Sequence of chain 1.C:
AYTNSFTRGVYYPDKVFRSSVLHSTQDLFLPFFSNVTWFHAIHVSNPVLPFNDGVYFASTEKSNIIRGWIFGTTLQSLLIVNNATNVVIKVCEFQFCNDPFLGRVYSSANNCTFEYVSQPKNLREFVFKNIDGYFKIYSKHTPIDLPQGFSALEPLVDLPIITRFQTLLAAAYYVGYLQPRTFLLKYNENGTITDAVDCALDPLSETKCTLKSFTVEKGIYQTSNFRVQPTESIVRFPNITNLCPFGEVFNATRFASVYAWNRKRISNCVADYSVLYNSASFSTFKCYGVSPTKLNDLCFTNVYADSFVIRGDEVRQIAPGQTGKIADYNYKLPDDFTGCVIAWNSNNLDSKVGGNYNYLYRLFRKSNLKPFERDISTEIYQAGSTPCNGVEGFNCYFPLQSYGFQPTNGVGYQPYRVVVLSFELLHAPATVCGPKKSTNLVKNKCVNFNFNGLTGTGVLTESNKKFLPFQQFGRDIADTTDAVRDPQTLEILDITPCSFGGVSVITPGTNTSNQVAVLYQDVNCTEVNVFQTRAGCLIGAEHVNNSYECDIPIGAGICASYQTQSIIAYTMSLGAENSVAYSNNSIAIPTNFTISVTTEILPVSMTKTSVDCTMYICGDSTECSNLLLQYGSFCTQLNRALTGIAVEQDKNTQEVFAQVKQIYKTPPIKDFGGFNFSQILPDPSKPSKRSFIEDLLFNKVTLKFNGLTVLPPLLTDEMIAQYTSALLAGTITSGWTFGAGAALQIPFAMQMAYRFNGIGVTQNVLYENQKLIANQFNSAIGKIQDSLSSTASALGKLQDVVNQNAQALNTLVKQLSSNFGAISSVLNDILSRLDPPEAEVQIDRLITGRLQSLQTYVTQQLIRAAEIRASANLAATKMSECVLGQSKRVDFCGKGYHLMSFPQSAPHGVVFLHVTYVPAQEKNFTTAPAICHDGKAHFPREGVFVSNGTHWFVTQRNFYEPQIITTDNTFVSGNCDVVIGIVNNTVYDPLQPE

Binding-site contacts:
Ligand atom C3 contacts residue ASN709 of chain 1.A at 3.7 Å.
Ligand atom C1 contacts residue ASN709 of chain 1.A at 1.4 Å.
Ligand atom C1 contacts residue ASP796 of chain 1.C at 4.0 Å.
Ligand atom O5 contacts residue ASN709 of chain 1.A at 2.4 Å (h-bond).
Ligand atom O5 contacts residue ASP796 of chain 1.C at 3.8 Å.
Ligand atom C4 contacts residue ASN709 of chain 1.A at 4.2 Å.
Ligand atom C2 contacts residue ASN709 of chain 1.A at 2.4 Å.
Ligand atom C8 contacts residue ASN709 of chain 1.A at 4.3 Å.
Ligand atom N2 contacts residue ASN709 of chain 1.A at 2.8 Å (h-bond).
Ligand atom O7 contacts residue ASN709 of chain 1.A at 4.5 Å.
Ligand atom C5 contacts residue ASN709 of chain 1.A at 3.7 Å.
Ligand atom C7 contacts residue ASN709 of chain 1.A at 3.9 Å.
Ligand atom C8 contacts residue GLY1131 of chain 1.A at 3.7 Å.

Sequence of chain 1.A:
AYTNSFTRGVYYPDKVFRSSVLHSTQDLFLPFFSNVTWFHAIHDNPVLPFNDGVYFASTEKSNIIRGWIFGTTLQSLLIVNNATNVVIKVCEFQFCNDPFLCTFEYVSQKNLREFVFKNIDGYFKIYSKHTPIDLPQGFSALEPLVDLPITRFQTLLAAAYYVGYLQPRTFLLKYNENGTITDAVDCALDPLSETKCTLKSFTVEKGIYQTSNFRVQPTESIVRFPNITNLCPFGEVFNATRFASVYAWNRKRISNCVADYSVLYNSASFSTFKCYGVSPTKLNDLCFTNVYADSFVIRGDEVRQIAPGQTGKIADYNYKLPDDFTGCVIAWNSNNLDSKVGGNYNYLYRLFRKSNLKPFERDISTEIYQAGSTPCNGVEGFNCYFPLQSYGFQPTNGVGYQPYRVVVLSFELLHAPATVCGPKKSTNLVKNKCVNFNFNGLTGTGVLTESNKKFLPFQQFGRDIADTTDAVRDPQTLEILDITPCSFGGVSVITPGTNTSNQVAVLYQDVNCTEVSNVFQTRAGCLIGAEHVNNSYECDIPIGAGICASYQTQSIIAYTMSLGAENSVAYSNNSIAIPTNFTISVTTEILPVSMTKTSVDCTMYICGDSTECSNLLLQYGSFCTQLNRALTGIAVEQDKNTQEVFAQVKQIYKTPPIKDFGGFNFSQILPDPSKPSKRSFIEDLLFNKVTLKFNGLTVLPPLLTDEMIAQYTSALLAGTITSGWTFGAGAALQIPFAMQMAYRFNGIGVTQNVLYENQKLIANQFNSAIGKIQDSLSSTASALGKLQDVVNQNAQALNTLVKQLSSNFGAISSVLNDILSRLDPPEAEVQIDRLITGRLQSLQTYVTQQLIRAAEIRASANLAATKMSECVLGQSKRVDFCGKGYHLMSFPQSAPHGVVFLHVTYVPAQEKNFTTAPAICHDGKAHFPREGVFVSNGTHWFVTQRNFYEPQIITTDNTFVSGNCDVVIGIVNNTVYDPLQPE

The protein below binds the small molecule below.
Small molecule (SMILES): CC(=O)N[C@@H]1[C@@H](O)[C@H](O)[C@@H](CO)O[C@H]1O